A small-molecule ligand and the protein it binds are described below.
Small molecule (SMILES): CC(=O)N[C@@H]1[C@@H](O)[C@H](O)[C@@H](CO)O[C@H]1O

Binding-site contacts:
Ligand atom C3 contacts residue THR1100 of chain 1.C at 3.9 Å.
Ligand atom C1 contacts residue ASN1098 of chain 1.C at 1.4 Å.
Ligand atom O4 contacts residue HIS1101 of chain 1.C at 4.2 Å.
Ligand atom C2 contacts residue THR1100 of chain 1.C at 3.9 Å.
Ligand atom O7 contacts residue ASN1098 of chain 1.C at 3.2 Å (h-bond).
Ligand atom C5 contacts residue PHE1103 of chain 1.C at 4.5 Å (hydrophobic).
Ligand atom C1 contacts residue HIS1101 of chain 1.C at 4.0 Å.
Ligand atom C8 contacts residue ASN1098 of chain 1.C at 3.4 Å.
Ligand atom C5 contacts residue HIS1101 of chain 1.C at 3.7 Å.
Ligand atom C6 contacts residue PHE1103 of chain 1.C at 4.0 Å (hydrophobic).
Ligand atom N2 contacts residue THR1100 of chain 1.C at 3.4 Å (h-bond).
Ligand atom C7 contacts residue THR1100 of chain 1.C at 4.5 Å.
Ligand atom O5 contacts residue ASN1098 of chain 1.C at 2.4 Å (h-bond).
Ligand atom O5 contacts residue HIS1101 of chain 1.C at 4.2 Å.
Ligand atom C2 contacts residue ASN1098 of chain 1.C at 2.4 Å.
Ligand atom O5 contacts residue PHE1103 of chain 1.C at 4.0 Å.
Ligand atom C3 contacts residue ASN1098 of chain 1.C at 3.8 Å.
Ligand atom C5 contacts residue ASN1098 of chain 1.C at 3.7 Å.
Ligand atom C4 contacts residue HIS1101 of chain 1.C at 4.4 Å.
Ligand atom C7 contacts residue ASN1098 of chain 1.C at 3.2 Å.
Ligand atom C1 contacts residue THR1100 of chain 1.C at 3.7 Å.
Ligand atom C3 contacts residue HIS1101 of chain 1.C at 4.3 Å.
Ligand atom C4 contacts residue ASN1098 of chain 1.C at 4.2 Å.
Ligand atom N2 contacts residue ASN1098 of chain 1.C at 2.9 Å (h-bond).

Sequence of chain 1.C:
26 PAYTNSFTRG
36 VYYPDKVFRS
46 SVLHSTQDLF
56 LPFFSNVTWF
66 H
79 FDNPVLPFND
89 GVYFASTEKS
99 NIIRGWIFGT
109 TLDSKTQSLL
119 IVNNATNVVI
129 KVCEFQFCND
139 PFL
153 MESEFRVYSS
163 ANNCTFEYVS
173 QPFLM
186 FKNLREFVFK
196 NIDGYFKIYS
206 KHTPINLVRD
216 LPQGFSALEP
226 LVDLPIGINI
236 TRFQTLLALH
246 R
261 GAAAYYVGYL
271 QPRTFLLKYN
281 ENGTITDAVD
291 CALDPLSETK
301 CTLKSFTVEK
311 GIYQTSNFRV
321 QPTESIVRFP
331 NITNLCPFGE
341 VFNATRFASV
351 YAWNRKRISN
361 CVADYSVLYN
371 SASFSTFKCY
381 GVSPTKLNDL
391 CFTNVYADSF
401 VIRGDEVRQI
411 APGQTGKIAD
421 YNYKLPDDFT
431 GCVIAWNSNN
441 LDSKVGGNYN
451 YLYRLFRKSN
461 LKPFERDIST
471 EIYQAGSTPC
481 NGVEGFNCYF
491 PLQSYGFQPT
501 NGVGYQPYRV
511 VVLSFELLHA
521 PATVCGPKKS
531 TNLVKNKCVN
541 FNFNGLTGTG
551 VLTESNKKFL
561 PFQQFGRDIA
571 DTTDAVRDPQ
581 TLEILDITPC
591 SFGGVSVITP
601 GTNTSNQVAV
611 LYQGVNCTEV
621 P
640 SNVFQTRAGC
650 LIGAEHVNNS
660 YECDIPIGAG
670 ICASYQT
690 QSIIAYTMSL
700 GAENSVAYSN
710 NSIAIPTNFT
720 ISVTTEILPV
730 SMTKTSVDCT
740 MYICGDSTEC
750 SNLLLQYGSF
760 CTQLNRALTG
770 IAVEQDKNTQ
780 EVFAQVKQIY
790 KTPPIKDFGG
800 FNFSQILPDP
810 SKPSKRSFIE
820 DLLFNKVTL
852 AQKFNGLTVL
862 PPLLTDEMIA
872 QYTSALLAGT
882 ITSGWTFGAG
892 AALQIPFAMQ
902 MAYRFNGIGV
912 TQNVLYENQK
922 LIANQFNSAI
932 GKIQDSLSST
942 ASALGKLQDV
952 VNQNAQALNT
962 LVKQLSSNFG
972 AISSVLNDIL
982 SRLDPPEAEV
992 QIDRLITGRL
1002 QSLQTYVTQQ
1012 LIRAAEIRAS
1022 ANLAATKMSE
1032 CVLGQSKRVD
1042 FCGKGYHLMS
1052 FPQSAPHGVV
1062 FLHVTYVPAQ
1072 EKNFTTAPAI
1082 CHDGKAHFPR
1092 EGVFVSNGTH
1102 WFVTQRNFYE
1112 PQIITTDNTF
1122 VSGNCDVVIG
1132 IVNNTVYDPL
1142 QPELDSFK